Sequence of chain 59.C:
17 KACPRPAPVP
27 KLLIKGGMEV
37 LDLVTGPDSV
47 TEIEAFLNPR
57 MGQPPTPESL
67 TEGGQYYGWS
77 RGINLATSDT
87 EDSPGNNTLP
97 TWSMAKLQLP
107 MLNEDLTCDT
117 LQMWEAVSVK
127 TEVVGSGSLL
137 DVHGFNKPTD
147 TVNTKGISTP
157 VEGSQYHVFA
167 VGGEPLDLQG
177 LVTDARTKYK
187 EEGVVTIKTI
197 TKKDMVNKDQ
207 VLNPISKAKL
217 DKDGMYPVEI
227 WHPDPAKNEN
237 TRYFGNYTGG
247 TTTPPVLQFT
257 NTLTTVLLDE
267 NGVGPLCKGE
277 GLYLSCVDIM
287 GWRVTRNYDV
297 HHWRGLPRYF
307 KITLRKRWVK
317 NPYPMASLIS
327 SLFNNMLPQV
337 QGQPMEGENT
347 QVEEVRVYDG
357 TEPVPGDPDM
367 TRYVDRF

Binding-site contacts:
Ligand atom C10 contacts residue TYR72 of chain 59.B at 4.1 Å (hydrophobic).
Ligand atom O3 contacts residue VAL296 of chain 59.B at 4.0 Å.
Ligand atom O1A contacts residue TYR72 of chain 59.B at 3.4 Å.
Ligand atom C3 contacts residue VAL296 of chain 59.B at 3.5 Å (hydrophobic).
Ligand atom O1B contacts residue TYR72 of chain 59.B at 4.2 Å.
Ligand atom O4 contacts residue ASN80 of chain 59.B at 4.2 Å.
Ligand atom C4 contacts residue GLY78 of chain 59.B at 3.6 Å.
Ligand atom C4 contacts residue TYR72 of chain 59.B at 4.1 Å (hydrophobic).
Ligand atom O4 contacts residue HIS298 of chain 59.B at 2.9 Å (h-bond).
Ligand atom O4 contacts residue THR291 of chain 59.B at 3.1 Å.
Ligand atom C4 contacts residue HIS298 of chain 59.B at 3.4 Å.
Ligand atom C6 contacts residue TYR72 of chain 59.B at 4.0 Å (hydrophobic).
Ligand atom C11 contacts residue TYR72 of chain 59.B at 4.0 Å (hydrophobic).
Ligand atom C5 contacts residue TYR72 of chain 59.B at 3.9 Å (hydrophobic).
Ligand atom O8 contacts residue ARG77 of chain 59.B at 3.4 Å (salt-bridge).
Ligand atom C3 contacts residue ARG77 of chain 59.B at 3.9 Å.
Ligand atom O1B contacts residue ASN80 of chain 59.B at 4.3 Å.
Ligand atom O4 contacts residue VAL296 of chain 59.B at 4.0 Å.
Ligand atom C1 contacts residue TYR72 of chain 59.B at 4.1 Å (hydrophobic).
Ligand atom O1B contacts residue SER89 of chain 59.B at 4.1 Å.
Ligand atom C5 contacts residue ASN93 of chain 59.B at 4.3 Å.
Ligand atom C3 contacts residue GLY78 of chain 59.B at 4.1 Å.
Ligand atom N5 contacts residue TYR72 of chain 59.B at 3.1 Å (h-bond).
Ligand atom C1 contacts residue ARG77 of chain 59.B at 3.4 Å.
Ligand atom C6 contacts residue ASN93 of chain 59.B at 3.2 Å.
Ligand atom O1A contacts residue ARG77 of chain 59.B at 2.9 Å (salt-bridge).
Ligand atom C8 contacts residue ARG77 of chain 59.B at 4.3 Å.
Ligand atom C7 contacts residue TYR72 of chain 59.B at 4.3 Å (hydrophobic).
Ligand atom C3 contacts residue GLY78 of chain 59.B at 3.9 Å.
Ligand atom C3 contacts residue HIS298 of chain 59.B at 3.4 Å.
Ligand atom O4 contacts residue GLY78 of chain 59.B at 3.0 Å.
Ligand atom C2 contacts residue GLY78 of chain 59.B at 4.1 Å.
Ligand atom O6 contacts residue ASN93 of chain 59.B at 3.2 Å (h-bond).
Ligand atom O4 contacts residue ILE79 of chain 59.B at 3.6 Å (h-bond).
Ligand atom O3 contacts residue GLY78 of chain 59.B at 3.4 Å.
Ligand atom O1A contacts residue GLY78 of chain 59.B at 4.0 Å.
Ligand atom C4 contacts residue ARG77 of chain 59.B at 4.0 Å.
Ligand atom O1B contacts residue ARG77 of chain 59.B at 3.1 Å (salt-bridge).
Ligand atom O8 contacts residue TYR72 of chain 59.B at 3.4 Å (h-bond).
Ligand atom C11 contacts residue ASP85 of chain 59.C at 4.0 Å.

A protein and the small-molecule ligand that binds it are described below.
Small molecule (SMILES): CC(=O)N[C@@H]1[C@@H](O[C@@H]2O[C@H](CO)[C@H](O)[C@H](O[C@]3(C(=O)O)C[C@H](O)[C@@H](NC(C)=O)[C@H]([C@H](O)[C@H](O)CO)O3)[C@H]2O)[C@H](O)[C@@H](CO[C@]2(C(=O)O)C[C@H](O)[C@@H](NC(C)=O)[C@H]([C@H](O)[C@H](O)CO)O2)O[C@H]1O

Sequence of chain 59.B:
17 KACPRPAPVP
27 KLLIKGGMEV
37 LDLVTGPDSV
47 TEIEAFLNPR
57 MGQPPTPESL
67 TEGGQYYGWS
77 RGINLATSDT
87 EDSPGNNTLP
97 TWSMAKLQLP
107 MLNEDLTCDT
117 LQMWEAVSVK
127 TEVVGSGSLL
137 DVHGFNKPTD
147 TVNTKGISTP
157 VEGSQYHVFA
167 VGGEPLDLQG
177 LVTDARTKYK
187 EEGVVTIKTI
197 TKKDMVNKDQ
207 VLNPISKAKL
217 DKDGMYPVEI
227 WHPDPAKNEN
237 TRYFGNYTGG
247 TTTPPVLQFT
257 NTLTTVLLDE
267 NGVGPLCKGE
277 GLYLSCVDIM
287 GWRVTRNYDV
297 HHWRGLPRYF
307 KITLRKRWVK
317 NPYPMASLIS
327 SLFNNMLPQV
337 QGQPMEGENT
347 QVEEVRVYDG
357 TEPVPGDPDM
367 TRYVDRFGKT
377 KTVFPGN